Sequence of chain 2.A:
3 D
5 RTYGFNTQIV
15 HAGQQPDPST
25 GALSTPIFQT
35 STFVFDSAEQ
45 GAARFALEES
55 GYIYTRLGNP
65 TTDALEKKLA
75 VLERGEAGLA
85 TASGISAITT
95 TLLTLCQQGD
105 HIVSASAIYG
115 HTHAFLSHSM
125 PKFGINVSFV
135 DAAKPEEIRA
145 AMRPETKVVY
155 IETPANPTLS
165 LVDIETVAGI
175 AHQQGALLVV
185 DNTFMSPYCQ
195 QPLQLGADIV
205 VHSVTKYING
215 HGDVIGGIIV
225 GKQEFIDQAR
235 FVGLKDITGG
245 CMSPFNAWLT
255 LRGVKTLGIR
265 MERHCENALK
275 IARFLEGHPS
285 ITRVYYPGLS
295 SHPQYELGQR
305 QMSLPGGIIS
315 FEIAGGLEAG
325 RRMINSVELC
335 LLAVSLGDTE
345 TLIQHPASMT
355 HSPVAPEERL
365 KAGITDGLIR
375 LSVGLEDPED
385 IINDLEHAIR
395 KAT

Binding-site contacts:
Ligand atom N contacts residue TYR113 of chain 4.A at 2.6 Å (h-bond).
Ligand atom O contacts residue SER339 of chain 4.A at 3.1 Å (h-bond).
Ligand atom CA contacts residue TYR58 of chain 2.A at 4.0 Å (hydrophobic).
Ligand atom O contacts residue PY61 of chain 4.E at 0.4 Å (h-bond).
Ligand atom N contacts residue LYS210 of chain 4.A at 3.1 Å (salt-bridge).
Ligand atom C contacts residue TYR113 of chain 4.A at 3.5 Å (hydrophobic).
Ligand atom CE contacts residue HIS115 of chain 4.A at 3.9 Å.
Ligand atom CD contacts residue TYR113 of chain 4.A at 3.8 Å (hydrophobic).
Ligand atom N contacts residue ARG60 of chain 2.A at 4.1 Å.
Ligand atom N contacts residue PLP1 of chain 4.B at 3.1 Å.
Ligand atom OXT contacts residue TYR113 of chain 4.A at 3.1 Å.
Ligand atom CG contacts residue TYR58 of chain 2.A at 4.1 Å (hydrophobic).
Ligand atom CE contacts residue PHE49 of chain 2.A at 3.4 Å (hydrophobic).
Ligand atom CD contacts residue PY61 of chain 4.E at 0.8 Å.
Ligand atom N contacts residue PY61 of chain 4.E at 0.7 Å.
Ligand atom CD contacts residue VAL338 of chain 4.A at 4.0 Å (hydrophobic).
Ligand atom CG contacts residue TYR113 of chain 4.A at 2.5 Å (hydrophobic).
Ligand atom CG contacts residue PY61 of chain 4.E at 0.9 Å.
Ligand atom OXT contacts residue PY61 of chain 4.E at 0.9 Å.
Ligand atom CB contacts residue TYR113 of chain 4.A at 3.1 Å (hydrophobic).
Ligand atom N contacts residue TYR58 of chain 2.A at 3.3 Å.
Ligand atom CE contacts residue PY61 of chain 4.E at 2.1 Å.
Ligand atom C contacts residue PY61 of chain 4.E at 0.9 Å.
Ligand atom CA contacts residue PLP1 of chain 4.B at 4.0 Å.
Ligand atom CD contacts residue HIS115 of chain 4.A at 3.8 Å.
Ligand atom C contacts residue LYS210 of chain 4.A at 3.6 Å.
Ligand atom CD contacts residue TYR58 of chain 2.A at 4.0 Å (hydrophobic).
Ligand atom OXT contacts residue PLP1 of chain 4.B at 2.8 Å.
Ligand atom C contacts residue SER339 of chain 4.A at 3.6 Å.
Ligand atom CA contacts residue LYS210 of chain 4.A at 3.5 Å.
Ligand atom CA contacts residue VAL338 of chain 4.A at 4.2 Å (hydrophobic).
Ligand atom CB contacts residue VAL338 of chain 4.A at 3.7 Å (hydrophobic).
Ligand atom C contacts residue PLP1 of chain 4.B at 3.7 Å.
Ligand atom OXT contacts residue LYS210 of chain 4.A at 3.5 Å.
Ligand atom CB contacts residue PY61 of chain 4.E at 0.8 Å.
Ligand atom CA contacts residue SER339 of chain 4.A at 3.6 Å.
Ligand atom CG contacts residue HIS115 of chain 4.A at 3.8 Å.
Ligand atom CA contacts residue TYR113 of chain 4.A at 3.4 Å (hydrophobic).
Ligand atom CA contacts residue PY61 of chain 4.E at 0.8 Å.
Ligand atom O contacts residue ARG374 of chain 4.A at 3.1 Å (salt-bridge).

A protein and the small-molecule ligand that binds it are described below.
Small molecule (SMILES): CCCC[C@H](N)C(=O)O

Sequence of chain 4.A:
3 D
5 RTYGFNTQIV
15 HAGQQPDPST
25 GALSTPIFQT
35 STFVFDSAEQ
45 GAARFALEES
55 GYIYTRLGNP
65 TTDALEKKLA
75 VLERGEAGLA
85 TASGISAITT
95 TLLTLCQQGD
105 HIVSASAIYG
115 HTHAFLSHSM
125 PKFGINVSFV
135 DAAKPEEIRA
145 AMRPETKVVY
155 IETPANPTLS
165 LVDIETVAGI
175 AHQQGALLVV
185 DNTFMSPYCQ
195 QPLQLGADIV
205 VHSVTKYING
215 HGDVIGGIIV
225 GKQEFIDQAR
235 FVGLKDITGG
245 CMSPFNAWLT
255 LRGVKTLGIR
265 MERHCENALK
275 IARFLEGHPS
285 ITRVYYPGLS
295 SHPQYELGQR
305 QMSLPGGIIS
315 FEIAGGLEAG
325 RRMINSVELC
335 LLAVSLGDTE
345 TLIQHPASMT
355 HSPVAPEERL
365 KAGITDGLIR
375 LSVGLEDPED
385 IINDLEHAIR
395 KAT